A protein and the small-molecule ligand that binds it are described below.
Small molecule (SMILES): OC[C@H]1O[C@@H](O[C@H]2[C@H](O)[C@@H](O)[C@H](O[C@H]3[C@H](O)[C@@H](O)[C@H](O[C@H]4[C@H](O)[C@@H](O)[C@H](O[C@H]5[C@H](O)[C@@H](O)[C@H](O)O[C@@H]5CO)O[C@@H]4CO)O[C@@H]3CO)O[C@@H]2CO)[C@H](O)[C@@H](O)[C@@H]1O

Binding-site contacts:
Ligand atom C5 contacts residue TYR19 of chain 2.A at 3.5 Å (hydrophobic).
Ligand atom C5 contacts residue TYR85 of chain 2.A at 3.7 Å (hydrophobic).
Ligand atom O2 contacts residue ASN81 of chain 2.A at 2.7 Å (h-bond).
Ligand atom C6 contacts residue GLU122 of chain 1.A at 3.4 Å.
Ligand atom O6 contacts residue VAL17 of chain 2.A at 3.9 Å.
Ligand atom O3 contacts residue GLN128 of chain 2.A at 3.1 Å (h-bond).
Ligand atom O3 contacts residue ASN50 of chain 2.A at 3.2 Å (h-bond).
Ligand atom C2 contacts residue TYR85 of chain 2.A at 3.7 Å (hydrophobic).
Ligand atom O3 contacts residue ALA18 of chain 2.A at 3.8 Å.
Ligand atom C2 contacts residue ASN81 of chain 2.A at 3.5 Å.
Ligand atom O4 contacts residue ASN50 of chain 1.A at 3.4 Å.
Ligand atom O6 contacts residue GLN124 of chain 2.A at 2.5 Å (h-bond).
Ligand atom O5 contacts residue VAL17 of chain 2.A at 3.7 Å.
Ligand atom C1 contacts residue TYR85 of chain 2.A at 3.9 Å (hydrophobic).
Ligand atom C2 contacts residue TYR43 of chain 2.A at 3.8 Å (hydrophobic).
Ligand atom O6 contacts residue PRO116 of chain 1.A at 3.5 Å.
Ligand atom O4 contacts residue TYR19 of chain 2.A at 3.8 Å.
Ligand atom O2 contacts residue VAL48 of chain 2.A at 3.8 Å.
Ligand atom C4 contacts residue GLU122 of chain 1.A at 3.5 Å.
Ligand atom C1 contacts residue TYR43 of chain 2.A at 3.8 Å (hydrophobic).
Ligand atom C6 contacts residue TYR19 of chain 2.A at 3.5 Å (hydrophobic).
Ligand atom O4 contacts residue TYR43 of chain 2.A at 3.5 Å.
Ligand atom O2 contacts residue TYR43 of chain 2.A at 3.8 Å.
Ligand atom O2 contacts residue TYR19 of chain 2.A at 3.4 Å.
Ligand atom C2 contacts residue ALA18 of chain 2.A at 3.3 Å (hydrophobic).
Ligand atom C3 contacts residue GLN128 of chain 2.A at 3.9 Å.
Ligand atom O2 contacts residue ASN50 of chain 2.A at 3.4 Å (h-bond).
Ligand atom O4 contacts residue GLU122 of chain 1.A at 2.8 Å (salt-bridge).
Ligand atom O4 contacts residue ASN81 of chain 2.A at 3.6 Å.
Ligand atom C4 contacts residue VAL17 of chain 2.A at 3.9 Å (hydrophobic).
Ligand atom O6 contacts residue GLU122 of chain 1.A at 2.7 Å (salt-bridge).
Ligand atom O2 contacts residue ARG75 of chain 2.A at 2.9 Å (salt-bridge).
Ligand atom C6 contacts residue TYR85 of chain 2.A at 3.7 Å (hydrophobic).
Ligand atom O3 contacts residue TYR19 of chain 2.A at 3.5 Å.
Ligand atom C6 contacts residue GLN124 of chain 2.A at 3.1 Å.
Ligand atom O5 contacts residue TYR85 of chain 2.A at 3.8 Å.
Ligand atom O2 contacts residue ALA18 of chain 2.A at 2.6 Å (h-bond).
Ligand atom C6 contacts residue ASN81 of chain 2.A at 3.6 Å.
Ligand atom O2 contacts residue GLN124 of chain 2.A at 3.2 Å (h-bond).
Ligand atom C3 contacts residue TYR43 of chain 2.A at 3.8 Å (hydrophobic).

Sequence of chain 2.A:
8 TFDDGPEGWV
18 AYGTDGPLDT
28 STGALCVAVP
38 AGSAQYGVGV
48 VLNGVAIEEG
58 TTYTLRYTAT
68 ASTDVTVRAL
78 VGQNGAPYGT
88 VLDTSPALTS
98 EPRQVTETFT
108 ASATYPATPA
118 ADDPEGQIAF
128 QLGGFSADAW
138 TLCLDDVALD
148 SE

Sequence of chain 1.A:
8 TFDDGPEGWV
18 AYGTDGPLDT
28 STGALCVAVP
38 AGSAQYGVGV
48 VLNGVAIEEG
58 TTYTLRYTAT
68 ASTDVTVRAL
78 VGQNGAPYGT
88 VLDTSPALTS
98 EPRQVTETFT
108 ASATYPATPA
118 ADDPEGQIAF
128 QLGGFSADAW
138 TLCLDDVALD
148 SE